Binding-site contacts:
Ligand atom C1 contacts residue ASN332 of chain 1.A at 1.4 Å.
Ligand atom C1 contacts residue SER334 of chain 1.A at 4.4 Å.
Ligand atom N2 contacts residue ASN332 of chain 1.A at 2.9 Å (h-bond).
Ligand atom C4 contacts residue ASN332 of chain 1.A at 4.2 Å.
Ligand atom O5 contacts residue SER334 of chain 1.A at 4.3 Å.
Ligand atom C5 contacts residue SER334 of chain 1.A at 4.5 Å.
Ligand atom O7 contacts residue ASN332 of chain 1.A at 3.7 Å.
Ligand atom O5 contacts residue ASN332 of chain 1.A at 2.4 Å (h-bond).
Ligand atom C3 contacts residue ASN332 of chain 1.A at 3.8 Å.
Ligand atom C7 contacts residue ASN332 of chain 1.A at 3.5 Å.
Ligand atom O5 contacts residue VAL335 of chain 1.A at 3.7 Å.
Ligand atom C5 contacts residue ASN332 of chain 1.A at 3.7 Å.
Ligand atom C1 contacts residue VAL335 of chain 1.A at 4.4 Å (hydrophobic).
Ligand atom C2 contacts residue ASN332 of chain 1.A at 2.4 Å.

This protein binds this small molecule.
Small molecule (SMILES): CC(=O)N[C@@H]1[C@@H](O)[C@H](O)[C@@H](CO)O[C@H]1O

Sequence of chain 1.A:
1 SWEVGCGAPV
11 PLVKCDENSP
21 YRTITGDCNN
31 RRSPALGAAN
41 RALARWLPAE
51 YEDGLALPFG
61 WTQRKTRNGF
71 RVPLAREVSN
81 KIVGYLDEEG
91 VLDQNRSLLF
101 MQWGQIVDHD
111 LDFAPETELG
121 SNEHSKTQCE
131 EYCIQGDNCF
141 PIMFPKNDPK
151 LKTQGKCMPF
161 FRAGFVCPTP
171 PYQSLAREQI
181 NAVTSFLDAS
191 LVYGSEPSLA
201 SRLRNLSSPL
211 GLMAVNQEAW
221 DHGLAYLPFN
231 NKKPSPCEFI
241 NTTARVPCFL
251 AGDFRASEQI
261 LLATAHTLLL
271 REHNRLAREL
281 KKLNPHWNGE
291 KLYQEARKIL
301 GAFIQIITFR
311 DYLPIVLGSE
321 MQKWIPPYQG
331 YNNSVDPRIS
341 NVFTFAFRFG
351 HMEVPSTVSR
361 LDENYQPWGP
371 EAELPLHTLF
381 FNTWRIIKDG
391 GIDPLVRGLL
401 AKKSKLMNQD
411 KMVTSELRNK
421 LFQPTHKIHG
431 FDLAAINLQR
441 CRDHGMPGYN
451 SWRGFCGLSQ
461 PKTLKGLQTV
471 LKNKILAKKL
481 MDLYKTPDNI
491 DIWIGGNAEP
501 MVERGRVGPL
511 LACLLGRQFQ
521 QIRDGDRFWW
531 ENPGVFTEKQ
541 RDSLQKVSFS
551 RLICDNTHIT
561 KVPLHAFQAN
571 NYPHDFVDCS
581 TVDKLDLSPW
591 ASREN